Sequence of chain 1.A:
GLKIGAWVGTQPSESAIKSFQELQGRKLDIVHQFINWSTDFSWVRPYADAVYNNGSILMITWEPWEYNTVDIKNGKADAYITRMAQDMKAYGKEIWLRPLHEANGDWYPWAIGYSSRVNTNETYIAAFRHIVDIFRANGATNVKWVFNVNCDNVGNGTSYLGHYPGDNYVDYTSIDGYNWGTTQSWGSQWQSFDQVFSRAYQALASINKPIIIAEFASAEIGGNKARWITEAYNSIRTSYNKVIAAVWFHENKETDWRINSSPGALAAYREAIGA

Binding-site contacts:
Ligand atom C5 contacts residue GLU109 of chain 1.A at 3.8 Å.
Ligand atom O3 contacts residue GLU261 of chain 1.A at 4.2 Å.
Ligand atom C3 contacts residue TRP114 of chain 1.A at 3.9 Å (hydrophobic).
Ligand atom C2 contacts residue TRP187 of chain 1.A at 4.0 Å (hydrophobic).
Ligand atom C1 contacts residue TRP193 of chain 1.A at 3.8 Å (hydrophobic).
Ligand atom C4 contacts residue TRP114 of chain 1.A at 3.8 Å (hydrophobic).
Ligand atom O1 contacts residue TRP193 of chain 1.A at 4.3 Å.
Ligand atom C3 contacts residue TRP187 of chain 1.A at 4.0 Å (hydrophobic).
Ligand atom O5 contacts residue TRP187 of chain 1.A at 3.4 Å.
Ligand atom C2 contacts residue ASP159 of chain 1.A at 3.2 Å.
Ligand atom O5 contacts residue VAL161 of chain 1.A at 3.8 Å.
Ligand atom C6 contacts residue GLU109 of chain 1.A at 3.7 Å.
Ligand atom C5 contacts residue TRP193 of chain 1.A at 3.9 Å (hydrophobic).
Ligand atom C3 contacts residue ASN157 of chain 1.A at 4.2 Å.
Ligand atom O5 contacts residue TRP193 of chain 1.A at 4.2 Å.
Ligand atom O4 contacts residue TRP187 of chain 1.A at 3.7 Å.
Ligand atom O3 contacts residue ASN157 of chain 1.A at 3.1 Å (h-bond).
Ligand atom O6 contacts residue TRP114 of chain 1.A at 4.2 Å.
Ligand atom O4 contacts residue TYR115 of chain 1.A at 3.8 Å.
Ligand atom C5 contacts residue TRP114 of chain 1.A at 3.7 Å (hydrophobic).
Ligand atom C5 contacts residue ASN157 of chain 1.A at 4.1 Å.
Ligand atom C1 contacts residue TRP114 of chain 1.A at 3.8 Å (hydrophobic).
Ligand atom C6 contacts residue TYR185 of chain 1.A at 3.6 Å (hydrophobic).
Ligand atom O6 contacts residue TYR185 of chain 1.A at 3.6 Å.
Ligand atom O1 contacts residue ASP159 of chain 1.A at 3.0 Å (salt-bridge).
Ligand atom O2 contacts residue CYS158 of chain 1.A at 3.8 Å.
Ligand atom O4 contacts residue GLU109 of chain 1.A at 3.3 Å (salt-bridge).
Ligand atom C1 contacts residue ASP159 of chain 1.A at 3.6 Å.
Ligand atom C6 contacts residue ASN157 of chain 1.A at 3.5 Å.
Ligand atom C2 contacts residue VAL161 of chain 1.A at 4.2 Å (hydrophobic).
Ligand atom O2 contacts residue ASP159 of chain 1.A at 2.4 Å (salt-bridge).
Ligand atom O2 contacts residue ASN157 of chain 1.A at 4.2 Å.
Ligand atom C1 contacts residue TRP187 of chain 1.A at 3.9 Å (hydrophobic).
Ligand atom O2 contacts residue TRP114 of chain 1.A at 3.9 Å.
Ligand atom O3 contacts residue TRP114 of chain 1.A at 3.6 Å.
Ligand atom O6 contacts residue ASN157 of chain 1.A at 2.7 Å (h-bond).
Ligand atom C2 contacts residue ASN157 of chain 1.A at 4.1 Å.
Ligand atom O4 contacts residue TRP114 of chain 1.A at 3.6 Å.
Ligand atom C4 contacts residue GLU109 of chain 1.A at 4.1 Å.
Ligand atom O5 contacts residue TRP114 of chain 1.A at 4.1 Å.

A small-molecule ligand and the protein it binds are described below.
Small molecule (SMILES): OC[C@H]1O[C@@H](O[C@H]2[C@H](O)[C@@H](O)[C@H](O)O[C@@H]2CO)[C@H](O)[C@@H](O)[C@@H]1O